The protein below binds the small molecule below.
Small molecule (SMILES): CC(=O)N[C@H]1[C@H](O[C@H]2[C@H](O)[C@@H](NC(C)=O)CO[C@@H]2CO)O[C@H](CO)[C@@H](O)[C@@H]1O

Sequence of chain 1.C:
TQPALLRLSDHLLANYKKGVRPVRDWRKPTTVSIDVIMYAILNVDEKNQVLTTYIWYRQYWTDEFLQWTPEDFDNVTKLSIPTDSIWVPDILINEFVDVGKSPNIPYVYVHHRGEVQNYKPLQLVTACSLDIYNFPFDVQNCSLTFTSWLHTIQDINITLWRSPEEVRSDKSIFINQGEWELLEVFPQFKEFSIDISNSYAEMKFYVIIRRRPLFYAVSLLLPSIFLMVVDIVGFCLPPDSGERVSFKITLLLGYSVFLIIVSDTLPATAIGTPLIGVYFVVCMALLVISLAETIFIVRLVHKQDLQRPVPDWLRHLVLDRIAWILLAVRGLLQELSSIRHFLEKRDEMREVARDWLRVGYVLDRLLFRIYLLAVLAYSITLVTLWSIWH

Binding-site contacts:
Ligand atom C4 contacts residue ASN268 of chain 1.C at 4.2 Å.
Ligand atom C5 contacts residue PHE300 of chain 1.C at 3.8 Å (hydrophobic).
Ligand atom O7 contacts residue ASN268 of chain 1.C at 3.0 Å (h-bond).
Ligand atom N2 contacts residue ILE264 of chain 1.C at 4.4 Å.
Ligand atom C6 contacts residue PHE300 of chain 1.C at 4.4 Å (hydrophobic).
Ligand atom C8 contacts residue ILE264 of chain 1.C at 4.3 Å (hydrophobic).
Ligand atom C5 contacts residue ILE269 of chain 1.C at 4.4 Å (hydrophobic).
Ligand atom C8 contacts residue ASN268 of chain 1.C at 4.4 Å.
Ligand atom O5 contacts residue ILE269 of chain 1.C at 3.9 Å.
Ligand atom O4 contacts residue PHE300 of chain 1.C at 4.5 Å.
Ligand atom C1 contacts residue ASN268 of chain 1.C at 1.4 Å.
Ligand atom C3 contacts residue ASN268 of chain 1.C at 3.8 Å.
Ligand atom O5 contacts residue ASN268 of chain 1.C at 2.4 Å (h-bond).
Ligand atom C6 contacts residue THR270 of chain 1.C at 3.6 Å.
Ligand atom C2 contacts residue ASN268 of chain 1.C at 2.5 Å.
Ligand atom O5 contacts residue PHE300 of chain 1.C at 4.1 Å.
Ligand atom O5 contacts residue THR270 of chain 1.C at 3.9 Å.
Ligand atom C6 contacts residue ILE269 of chain 1.C at 4.0 Å (hydrophobic).
Ligand atom O7 contacts residue PRO140 of chain 1.C at 4.4 Å.
Ligand atom C7 contacts residue ASN268 of chain 1.C at 3.2 Å.
Ligand atom N2 contacts residue ASN268 of chain 1.C at 2.9 Å (h-bond).
Ligand atom C5 contacts residue THR270 of chain 1.C at 4.4 Å.
Ligand atom C7 contacts residue PHE300 of chain 1.C at 4.3 Å (hydrophobic).
Ligand atom C1 contacts residue PHE300 of chain 1.C at 4.1 Å (hydrophobic).
Ligand atom O7 contacts residue PHE300 of chain 1.C at 4.0 Å.
Ligand atom C5 contacts residue ASN268 of chain 1.C at 3.7 Å.
Ligand atom C8 contacts residue PHE300 of chain 1.C at 3.8 Å (hydrophobic).
Ligand atom O6 contacts residue THR270 of chain 1.C at 3.2 Å.